Binding-site contacts:
Ligand atom O2 contacts residue ARG162 of chain 3.A at 3.5 Å (salt-bridge).
Ligand atom C5 contacts residue VAL245 of chain 3.A at 3.8 Å (hydrophobic).
Ligand atom C3 contacts residue PN11 of chain 3.D at 1.0 Å.
Ligand atom C1 contacts residue FE21 of chain 3.B at 2.9 Å.
Ligand atom C2 contacts residue PN11 of chain 3.D at 1.0 Å.
Ligand atom C1 contacts residue HIS183 of chain 3.A at 3.8 Å.
Ligand atom C4 contacts residue LEU204 of chain 3.A at 3.7 Å (hydrophobic).
Ligand atom O4 contacts residue PHE164 of chain 3.A at 3.9 Å.
Ligand atom C4 contacts residue VAL245 of chain 3.A at 3.6 Å (hydrophobic).
Ligand atom C5 contacts residue PN11 of chain 3.D at 1.5 Å.
Ligand atom C1 contacts residue MET180 of chain 3.A at 3.9 Å (hydrophobic).
Ligand atom O1 contacts residue PHE264 of chain 3.A at 3.6 Å.
Ligand atom O2 contacts residue PHE264 of chain 3.A at 3.8 Å.
Ligand atom O3 contacts residue PN11 of chain 3.D at 2.1 Å (h-bond).
Ligand atom C2 contacts residue MET180 of chain 3.A at 3.5 Å (hydrophobic).
Ligand atom O3 contacts residue LEU204 of chain 3.A at 3.8 Å.
Ligand atom O5 contacts residue HIS183 of chain 3.A at 3.3 Å (h-bond).
Ligand atom C5 contacts residue ARG258 of chain 3.A at 3.6 Å.
Ligand atom C5 contacts residue SER260 of chain 3.A at 3.9 Å.
Ligand atom O5 contacts residue HIS243 of chain 3.A at 3.0 Å (h-bond).
Ligand atom O4 contacts residue SER260 of chain 3.A at 3.0 Å (h-bond).
Ligand atom O1 contacts residue ASP185 of chain 3.A at 3.4 Å (salt-bridge).
Ligand atom O1 contacts residue ILE305 of chain 3.A at 3.4 Å.
Ligand atom O2 contacts residue VAL262 of chain 3.A at 3.9 Å.
Ligand atom O5 contacts residue FE21 of chain 3.B at 2.2 Å.
Ligand atom O5 contacts residue MET180 of chain 3.A at 3.8 Å.
Ligand atom O4 contacts residue ARG258 of chain 3.A at 3.1 Å (salt-bridge).
Ligand atom O1 contacts residue HIS183 of chain 3.A at 3.1 Å (h-bond).
Ligand atom O3 contacts residue SER260 of chain 3.A at 3.8 Å.
Ligand atom C3 contacts residue MET180 of chain 3.A at 3.5 Å (hydrophobic).
Ligand atom O1 contacts residue FE21 of chain 3.B at 2.3 Å.
Ligand atom O5 contacts residue PN11 of chain 3.D at 0.4 Å.
Ligand atom O4 contacts residue PN11 of chain 3.D at 1.8 Å (h-bond).
Ligand atom C1 contacts residue PN11 of chain 3.D at 0.9 Å.
Ligand atom C2 contacts residue FE21 of chain 3.B at 2.9 Å.
Ligand atom O2 contacts residue PN11 of chain 3.D at 1.2 Å.
Ligand atom O1 contacts residue PN11 of chain 3.D at 0.7 Å (h-bond).
Ligand atom C2 contacts residue HIS183 of chain 3.A at 3.9 Å.
Ligand atom C4 contacts residue PN11 of chain 3.D at 1.1 Å.
Ligand atom O3 contacts residue ARG258 of chain 3.A at 2.9 Å (salt-bridge).

Sequence of chain 3.A:
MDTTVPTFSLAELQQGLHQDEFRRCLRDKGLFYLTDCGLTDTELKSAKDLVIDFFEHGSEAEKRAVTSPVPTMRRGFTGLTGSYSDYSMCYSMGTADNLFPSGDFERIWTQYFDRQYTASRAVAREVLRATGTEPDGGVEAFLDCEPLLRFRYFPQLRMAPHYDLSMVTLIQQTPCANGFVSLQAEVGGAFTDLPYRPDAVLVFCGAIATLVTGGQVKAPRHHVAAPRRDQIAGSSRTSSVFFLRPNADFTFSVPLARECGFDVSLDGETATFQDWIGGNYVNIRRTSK

The small molecule below binds the protein below.
Small molecule (SMILES): O=C(O)CCC(=O)C(=O)O